The small molecule below binds the protein below.
Small molecule (SMILES): O=C(O)COP(=O)(O)O

Binding-site contacts:
Ligand atom P contacts residue GLY228 of chain 1.E at 3.6 Å.
Ligand atom O1 contacts residue LEU225 of chain 1.E at 3.8 Å.
Ligand atom O2P contacts residue ALA164 of chain 1.E at 3.7 Å.
Ligand atom O4P contacts residue GLY228 of chain 1.E at 3.4 Å (h-bond).
Ligand atom O1 contacts residue HIS88 of chain 1.E at 2.9 Å (h-bond).
Ligand atom P contacts residue GLY166 of chain 1.E at 3.7 Å.
Ligand atom O4P contacts residue VAL226 of chain 1.E at 4.0 Å.
Ligand atom O2 contacts residue LYS13 of chain 1.E at 2.8 Å (salt-bridge).
Ligand atom P contacts residue GLY227 of chain 1.E at 3.7 Å.
Ligand atom P contacts residue SER206 of chain 1.E at 3.9 Å.
Ligand atom C1 contacts residue GLU160 of chain 1.E at 3.5 Å.
Ligand atom O2 contacts residue GLY227 of chain 1.E at 4.0 Å.
Ligand atom O3P contacts residue GLY228 of chain 1.E at 2.9 Å (h-bond).
Ligand atom O4P contacts residue GLY227 of chain 1.E at 2.9 Å (h-bond).
Ligand atom P contacts residue LYS13 of chain 1.E at 4.2 Å.
Ligand atom C2 contacts residue GLU160 of chain 1.E at 3.7 Å.
Ligand atom O1P contacts residue GLY228 of chain 1.E at 4.0 Å.
Ligand atom O3P contacts residue LYS13 of chain 1.E at 3.9 Å.
Ligand atom C1 contacts residue HIS88 of chain 1.E at 3.4 Å.
Ligand atom O2P contacts residue GLY205 of chain 1.E at 3.9 Å.
Ligand atom C1 contacts residue GLY227 of chain 1.E at 4.2 Å.
Ligand atom O1P contacts residue LYS13 of chain 1.E at 3.1 Å (salt-bridge).
Ligand atom C1 contacts residue ASN11 of chain 1.E at 3.6 Å.
Ligand atom O2P contacts residue SER206 of chain 1.E at 3.0 Å (h-bond).
Ligand atom O1P contacts residue GLY227 of chain 1.E at 3.2 Å.
Ligand atom C1 contacts residue LYS13 of chain 1.E at 3.7 Å.
Ligand atom C2 contacts residue GLY227 of chain 1.E at 3.8 Å.
Ligand atom O3P contacts residue GLY227 of chain 1.E at 3.9 Å.
Ligand atom C1 contacts residue ILE165 of chain 1.E at 3.9 Å (hydrophobic).
Ligand atom O2 contacts residue HIS88 of chain 1.E at 3.4 Å (h-bond).
Ligand atom O1 contacts residue GLU160 of chain 1.E at 2.5 Å (salt-bridge).
Ligand atom O2P contacts residue ILE165 of chain 1.E at 3.3 Å.
Ligand atom O1 contacts residue ASN11 of chain 1.E at 3.8 Å.
Ligand atom C2 contacts residue LYS13 of chain 1.E at 3.9 Å.
Ligand atom O4P contacts residue SER206 of chain 1.E at 3.7 Å.
Ligand atom O3P contacts residue GLY166 of chain 1.E at 3.7 Å.
Ligand atom O1P contacts residue ILE165 of chain 1.E at 3.9 Å.
Ligand atom C2 contacts residue ILE165 of chain 1.E at 3.6 Å (hydrophobic).
Ligand atom O2P contacts residue GLY166 of chain 1.E at 2.8 Å (h-bond).
Ligand atom O2 contacts residue ASN11 of chain 1.E at 2.8 Å (h-bond).

Sequence of chain 1.E:
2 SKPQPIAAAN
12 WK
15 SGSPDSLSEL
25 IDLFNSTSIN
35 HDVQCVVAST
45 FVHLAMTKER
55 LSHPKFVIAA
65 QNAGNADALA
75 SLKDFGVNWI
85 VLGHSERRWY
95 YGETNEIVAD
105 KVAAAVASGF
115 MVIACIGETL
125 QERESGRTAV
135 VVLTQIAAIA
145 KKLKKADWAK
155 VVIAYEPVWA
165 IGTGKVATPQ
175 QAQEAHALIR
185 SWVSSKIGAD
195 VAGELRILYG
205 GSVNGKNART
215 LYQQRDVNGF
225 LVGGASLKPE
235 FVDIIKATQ